Binding-site contacts:
Ligand atom N contacts residue GLN71 of chain 1.A at 2.8 Å (h-bond).
Ligand atom N contacts residue TYR8 of chain 1.A at 2.7 Å (h-bond).
Ligand atom OXT contacts residue LYS147 of chain 1.A at 3.1 Å (salt-bridge).
Ligand atom CE3 contacts residue ASP98 of chain 1.D at 3.3 Å.
Ligand atom OD2 contacts residue LYS104 of chain 1.C at 3.1 Å (salt-bridge).
Ligand atom O contacts residue TYR160 of chain 1.A at 2.8 Å (h-bond).
Ligand atom CG2 contacts residue THR144 of chain 1.A at 3.3 Å.
Ligand atom N contacts residue TYR157 of chain 1.A at 3.3 Å (h-bond).
Ligand atom O contacts residue THR144 of chain 1.A at 2.9 Å (h-bond).
Ligand atom N contacts residue TYR172 of chain 1.A at 2.7 Å (h-bond).
Ligand atom CZ3 contacts residue ALA99 of chain 1.D at 3.2 Å (hydrophobic).
Ligand atom O contacts residue TYR156 of chain 1.A at 2.8 Å (h-bond).
Ligand atom N contacts residue ASN78 of chain 1.A at 2.7 Å (h-bond).
Ligand atom CG2 contacts residue TYR124 of chain 1.A at 3.3 Å (hydrophobic).
Ligand atom CB contacts residue TYR40 of chain 1.C at 3.2 Å (hydrophobic).
Ligand atom OXT contacts residue ASN33 of chain 1.D at 2.9 Å (h-bond).
Ligand atom OG contacts residue ARG98 of chain 1.A at 2.8 Å (salt-bridge).
Ligand atom CA contacts residue TYR100 of chain 1.A at 3.1 Å (hydrophobic).
Ligand atom OG contacts residue ARG63 of chain 1.A at 3.0 Å (salt-bridge).
Ligand atom OD1 contacts residue LYS104 of chain 1.C at 3.1 Å (salt-bridge).
Ligand atom CB contacts residue TRP74 of chain 1.A at 3.3 Å (hydrophobic).
Ligand atom O contacts residue TRP74 of chain 1.A at 2.9 Å (h-bond).
Ligand atom O contacts residue TRP148 of chain 1.A at 2.9 Å (h-bond).
Ligand atom O contacts residue ARG98 of chain 1.A at 3.3 Å (salt-bridge).
Ligand atom NE1 contacts residue GLY105 of chain 1.C at 3.0 Å (h-bond).
Ligand atom O contacts residue PRO100 of chain 1.D at 3.3 Å.
Ligand atom O contacts residue LYS147 of chain 1.A at 3.3 Å (salt-bridge).
Ligand atom N contacts residue TYR8 of chain 1.A at 3.3 Å (h-bond).
Ligand atom NE1 contacts residue ALA151 of chain 1.A at 3.4 Å.
Ligand atom C contacts residue TYR8 of chain 1.A at 3.2 Å (hydrophobic).
Ligand atom CA contacts residue TYR8 of chain 1.A at 3.1 Å (hydrophobic).
Ligand atom N contacts residue TYR100 of chain 1.A at 2.8 Å (h-bond).
Ligand atom O contacts residue TYR85 of chain 1.A at 2.8 Å (h-bond).
Ligand atom CD1 contacts residue TYR156 of chain 1.A at 3.3 Å (hydrophobic).
Ligand atom NE1 contacts residue TRP74 of chain 1.A at 3.3 Å.
Ligand atom N contacts residue ASP98 of chain 1.D at 3.1 Å (salt-bridge).
Ligand atom CD1 contacts residue TRP74 of chain 1.A at 3.2 Å (hydrophobic).
Ligand atom OG contacts residue GLN71 of chain 1.A at 3.0 Å (h-bond).
Ligand atom CB contacts residue TYR100 of chain 1.A at 3.4 Å (hydrophobic).
Ligand atom CA contacts residue ASP98 of chain 1.D at 3.1 Å.

The small molecule below binds the protein below.
Small molecule (SMILES): CC[C@H](C)[C@H](NC(=O)[C@H](CC1=c2ccccc2=NC1)NC(=O)[C@H](CC1=CN=C2CC=CC=C12)NC(=O)[C@H](CC(C)C)NC(=O)[C@H](CO)NC(=O)[C@H](CC(=O)O)NC(=O)[C@H](CC(C)C)NC(=O)[C@@H]1CCCN1C(=O)[C@@H](N)CO)C(=O)O

Sequence of chain 1.A:
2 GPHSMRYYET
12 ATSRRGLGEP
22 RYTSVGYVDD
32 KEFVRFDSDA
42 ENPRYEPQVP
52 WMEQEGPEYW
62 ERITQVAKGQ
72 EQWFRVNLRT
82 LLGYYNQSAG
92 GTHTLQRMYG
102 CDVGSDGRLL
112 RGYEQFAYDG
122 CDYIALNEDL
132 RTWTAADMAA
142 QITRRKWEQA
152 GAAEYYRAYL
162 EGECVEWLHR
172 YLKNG

Sequence of chain 1.D:
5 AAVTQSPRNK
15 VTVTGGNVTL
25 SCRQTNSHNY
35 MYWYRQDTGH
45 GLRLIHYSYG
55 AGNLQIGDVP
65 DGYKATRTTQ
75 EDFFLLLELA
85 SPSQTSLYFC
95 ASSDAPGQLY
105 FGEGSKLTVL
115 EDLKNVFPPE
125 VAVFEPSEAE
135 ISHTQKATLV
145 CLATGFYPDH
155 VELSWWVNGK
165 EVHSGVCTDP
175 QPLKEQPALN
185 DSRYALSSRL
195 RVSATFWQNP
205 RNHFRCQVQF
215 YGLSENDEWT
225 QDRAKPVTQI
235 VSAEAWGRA

Sequence of chain 1.C:
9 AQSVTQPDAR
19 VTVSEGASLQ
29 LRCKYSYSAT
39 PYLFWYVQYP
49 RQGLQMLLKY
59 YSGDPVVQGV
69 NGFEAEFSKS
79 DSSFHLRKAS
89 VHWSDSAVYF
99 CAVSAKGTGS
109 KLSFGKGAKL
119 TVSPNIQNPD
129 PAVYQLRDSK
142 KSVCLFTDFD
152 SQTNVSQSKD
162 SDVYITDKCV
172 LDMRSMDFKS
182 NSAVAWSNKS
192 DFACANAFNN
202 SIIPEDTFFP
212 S